A protein and the small-molecule ligand that binds it are described below.
Small molecule (SMILES): CC(=O)N[C@H]1[C@H](O[C@H]2[C@H](O)[C@@H](NC(C)=O)CO[C@@H]2CO)O[C@H](CO)[C@@H](O)[C@@H]1O

Binding-site contacts:
Ligand atom C8 contacts residue NAG1 of chain 1.LA at 3.8 Å.
Ligand atom C4 contacts residue ASN443 of chain 1.G at 4.3 Å.
Ligand atom C1 contacts residue ASN443 of chain 1.G at 1.5 Å.
Ligand atom C3 contacts residue ASN443 of chain 1.G at 3.9 Å.
Ligand atom O7 contacts residue ASN259 of chain 1.G at 4.2 Å.
Ligand atom C8 contacts residue ASN443 of chain 1.G at 4.0 Å.
Ligand atom C7 contacts residue ASN443 of chain 1.G at 3.6 Å.
Ligand atom O5 contacts residue ASN443 of chain 1.G at 2.4 Å (h-bond).
Ligand atom C8 contacts residue VAL441 of chain 1.G at 3.4 Å (hydrophobic).
Ligand atom N2 contacts residue ASN443 of chain 1.G at 3.0 Å (h-bond).
Ligand atom C7 contacts residue ASN259 of chain 1.G at 4.5 Å.
Ligand atom C5 contacts residue ASN443 of chain 1.G at 3.8 Å.
Ligand atom C8 contacts residue ASN259 of chain 1.G at 4.3 Å.
Ligand atom O5 contacts residue PRO288 of chain 1.G at 3.8 Å.
Ligand atom C1 contacts residue PRO288 of chain 1.G at 4.3 Å (hydrophobic).
Ligand atom C2 contacts residue ASN443 of chain 1.G at 2.5 Å.
Ligand atom O7 contacts residue ASN443 of chain 1.G at 3.9 Å.
Ligand atom C8 contacts residue SER442 of chain 1.G at 3.9 Å.
Ligand atom O7 contacts residue NAG1 of chain 1.LA at 4.2 Å.

Sequence of chain 1.G:
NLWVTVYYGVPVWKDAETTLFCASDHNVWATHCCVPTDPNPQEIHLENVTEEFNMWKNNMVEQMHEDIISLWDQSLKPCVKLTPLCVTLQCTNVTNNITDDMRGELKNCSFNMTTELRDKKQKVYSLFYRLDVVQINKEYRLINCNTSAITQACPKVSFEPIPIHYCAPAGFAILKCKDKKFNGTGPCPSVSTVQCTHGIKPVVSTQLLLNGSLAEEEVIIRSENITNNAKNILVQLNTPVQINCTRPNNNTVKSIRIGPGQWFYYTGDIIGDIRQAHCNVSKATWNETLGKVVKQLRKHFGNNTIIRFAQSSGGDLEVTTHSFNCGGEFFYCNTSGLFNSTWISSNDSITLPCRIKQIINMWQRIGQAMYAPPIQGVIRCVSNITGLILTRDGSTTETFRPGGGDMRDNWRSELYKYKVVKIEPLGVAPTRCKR